Binding-site contacts:
Ligand atom O1 contacts residue HIS83 of chain 1.A at 3.7 Å.
Ligand atom O1 contacts residue GLU174 of chain 1.A at 2.8 Å (salt-bridge).
Ligand atom O1 contacts residue TYR175 of chain 1.A at 3.8 Å.
Ligand atom O1 contacts residue GLU80 of chain 1.A at 2.7 Å (salt-bridge).
Ligand atom C2 contacts residue GLU80 of chain 1.A at 4.4 Å.
Ligand atom C1 contacts residue GLU174 of chain 1.A at 3.7 Å.
Ligand atom O4 contacts residue TYR175 of chain 1.A at 4.4 Å.
Ligand atom O2 contacts residue GLU174 of chain 1.A at 3.8 Å.
Ligand atom O3 contacts residue GLU80 of chain 1.A at 3.2 Å (salt-bridge).
Ligand atom O2 contacts residue TYR175 of chain 1.A at 3.9 Å.
Ligand atom C2 contacts residue GLU174 of chain 1.A at 4.2 Å.
Ligand atom C1 contacts residue GLU80 of chain 1.A at 3.4 Å.
Ligand atom O2 contacts residue THR176 of chain 1.A at 3.4 Å (h-bond).
Ligand atom C2 contacts residue TYR175 of chain 1.A at 4.2 Å (hydrophobic).
Ligand atom C2 contacts residue THR176 of chain 1.A at 4.4 Å.

The protein below binds the small molecule below.
Small molecule (SMILES): O=C([O-])C(=O)[O-]

Sequence of chain 1.A:
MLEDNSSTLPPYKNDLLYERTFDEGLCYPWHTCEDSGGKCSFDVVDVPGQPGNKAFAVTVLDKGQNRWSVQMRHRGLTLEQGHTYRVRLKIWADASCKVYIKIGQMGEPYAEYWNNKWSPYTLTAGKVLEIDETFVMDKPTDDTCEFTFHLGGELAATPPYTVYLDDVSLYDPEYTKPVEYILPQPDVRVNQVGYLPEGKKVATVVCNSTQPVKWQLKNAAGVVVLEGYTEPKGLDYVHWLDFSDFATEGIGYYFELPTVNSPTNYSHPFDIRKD